This protein binds this small molecule.
Small molecule (SMILES): C=CCO[C@]1(C(=O)O)C[C@@H](O[C@]2(C(=O)O)C[C@@H](O)[C@@H](O)[C@@H]([C@H](O)CO)O2)C=C([C@H](O)CO)O1

Sequence of chain 1.A:
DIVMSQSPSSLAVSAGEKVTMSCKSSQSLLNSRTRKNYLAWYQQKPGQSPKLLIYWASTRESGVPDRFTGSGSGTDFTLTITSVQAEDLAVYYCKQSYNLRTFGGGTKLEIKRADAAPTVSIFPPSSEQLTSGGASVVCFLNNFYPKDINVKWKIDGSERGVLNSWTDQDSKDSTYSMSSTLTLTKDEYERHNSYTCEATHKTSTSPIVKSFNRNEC

Sequence of chain 1.B:
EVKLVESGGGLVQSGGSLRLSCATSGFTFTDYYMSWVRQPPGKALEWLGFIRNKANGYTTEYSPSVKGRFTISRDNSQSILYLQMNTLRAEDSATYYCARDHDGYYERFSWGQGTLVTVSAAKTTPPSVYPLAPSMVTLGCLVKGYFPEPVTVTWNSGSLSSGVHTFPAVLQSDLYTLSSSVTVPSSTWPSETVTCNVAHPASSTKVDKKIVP

Binding-site contacts:
Ligand atom O5 contacts residue ARG101 of chain 1.A at 3.2 Å (salt-bridge).
Ligand atom C4 contacts residue GLU107 of chain 1.B at 3.2 Å.
Ligand atom C5 contacts residue GLU107 of chain 1.B at 3.5 Å.
Ligand atom C5 contacts residue TYR33 of chain 1.B at 3.6 Å (hydrophobic).
Ligand atom O4 contacts residue HIS102 of chain 1.B at 3.6 Å.
Ligand atom O1B contacts residue ARG52 of chain 1.B at 2.7 Å (salt-bridge).
Ligand atom C5 contacts residue SER97 of chain 1.A at 3.5 Å.
Ligand atom O4 contacts residue TYR33 of chain 1.B at 3.5 Å (h-bond).
Ligand atom O7 contacts residue TYR98 of chain 1.A at 2.8 Å (h-bond).
Ligand atom O5 contacts residue SER97 of chain 1.A at 2.8 Å (h-bond).
Ligand atom C3 contacts residue ARG101 of chain 1.A at 3.9 Å.
Ligand atom C3 contacts residue HIS102 of chain 1.B at 4.1 Å.
Ligand atom O7 contacts residue TYR38 of chain 1.A at 3.3 Å.
Ligand atom C2 contacts residue TYR33 of chain 1.B at 3.9 Å (hydrophobic).
Ligand atom C4 contacts residue ARG101 of chain 1.A at 3.9 Å.
Ligand atom C6 contacts residue ASN56 of chain 1.B at 4.0 Å.
Ligand atom O7 contacts residue SER97 of chain 1.A at 3.8 Å.
Ligand atom C7 contacts residue TYR98 of chain 1.A at 3.2 Å (hydrophobic).
Ligand atom C4 contacts residue HIS102 of chain 1.B at 3.9 Å.
Ligand atom O4 contacts residue GLU107 of chain 1.B at 2.6 Å (salt-bridge).
Ligand atom C3 contacts residue TYR33 of chain 1.B at 3.8 Å (hydrophobic).
Ligand atom O1B contacts residue TYR33 of chain 1.B at 2.7 Å (h-bond).
Ligand atom C7 contacts residue ASN56 of chain 1.B at 3.7 Å.
Ligand atom O1B contacts residue PHE50 of chain 1.B at 4.2 Å.
Ligand atom C4 contacts residue TYR33 of chain 1.B at 4.1 Å (hydrophobic).
Ligand atom O4 contacts residue ARG101 of chain 1.A at 2.8 Å (salt-bridge).
Ligand atom O1A contacts residue ARG52 of chain 1.B at 3.1 Å (salt-bridge).
Ligand atom C1 contacts residue TYR33 of chain 1.B at 3.7 Å (hydrophobic).
Ligand atom C5 contacts residue ARG101 of chain 1.A at 4.2 Å.
Ligand atom C8 contacts residue ASN56 of chain 1.B at 3.9 Å.
Ligand atom C1 contacts residue ARG52 of chain 1.B at 3.7 Å.
Ligand atom C5 contacts residue ASN56 of chain 1.B at 4.0 Å.
Ligand atom O8 contacts residue ASN31 of chain 1.A at 3.9 Å.
Ligand atom O5 contacts residue TYR98 of chain 1.A at 3.8 Å.
Ligand atom C11 contacts residue ARG52 of chain 1.B at 4.0 Å.
Ligand atom C8 contacts residue TYR98 of chain 1.A at 4.1 Å (hydrophobic).
Ligand atom O4 contacts residue SER97 of chain 1.A at 4.2 Å.
Ligand atom O1A contacts residue PHE50 of chain 1.B at 4.2 Å.
Ligand atom O7 contacts residue ASN56 of chain 1.B at 2.8 Å (h-bond).
Ligand atom O5 contacts residue GLU107 of chain 1.B at 4.3 Å.